This small molecule binds to this protein.
Small molecule (SMILES): CC[C@@H]([C@H](C)O)n1ncn(-c2ccc(N3CCN(c4ccc(OC[C@@H]5CO[C@@](Cn6cncn6)(c6ccc(F)cc6F)C5)cc4)CC3)cc2)c1=O

Sequence of chain 1.A:
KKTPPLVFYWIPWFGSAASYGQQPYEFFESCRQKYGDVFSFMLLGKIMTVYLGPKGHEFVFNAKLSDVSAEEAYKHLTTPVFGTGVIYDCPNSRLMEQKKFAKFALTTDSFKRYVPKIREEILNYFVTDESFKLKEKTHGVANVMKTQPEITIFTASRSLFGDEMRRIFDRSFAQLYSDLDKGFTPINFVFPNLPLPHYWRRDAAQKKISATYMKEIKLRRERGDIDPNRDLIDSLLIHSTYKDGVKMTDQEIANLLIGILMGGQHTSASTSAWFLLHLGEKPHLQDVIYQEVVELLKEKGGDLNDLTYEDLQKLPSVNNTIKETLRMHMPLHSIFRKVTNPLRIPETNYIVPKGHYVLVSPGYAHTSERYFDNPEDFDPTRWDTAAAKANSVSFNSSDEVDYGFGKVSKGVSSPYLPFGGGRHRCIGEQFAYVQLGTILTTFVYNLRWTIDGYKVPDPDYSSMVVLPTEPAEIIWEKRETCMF

Binding-site contacts:
Ligand atom CAI contacts residue PHE191 of chain 1.A at 3.5 Å (hydrophobic).
Ligand atom FAF contacts residue ILE89 of chain 1.A at 3.7 Å.
Ligand atom CAQ contacts residue HEM1 of chain 1.C at 3.0 Å.
Ligand atom C32 contacts residue TYR76 of chain 1.A at 3.7 Å (hydrophobic).
Ligand atom CAZ contacts residue SER465 of chain 1.A at 3.1 Å.
Ligand atom CBB contacts residue LEU79 of chain 1.A at 3.1 Å (hydrophobic).
Ligand atom FAF contacts residue HEM1 of chain 1.C at 3.9 Å.
Ligand atom OBG contacts residue LEU334 of chain 1.A at 3.8 Å.
Ligand atom CAX contacts residue PRO188 of chain 1.A at 3.7 Å (hydrophobic).
Ligand atom CBO contacts residue HEM1 of chain 1.C at 3.4 Å.
Ligand atom CAL contacts residue SER464 of chain 1.A at 3.0 Å.
Ligand atom FAF contacts residue ILE262 of chain 1.A at 3.9 Å.
Ligand atom CAJ contacts residue MET466 of chain 1.A at 3.1 Å (hydrophobic).
Ligand atom CAN contacts residue SER464 of chain 1.A at 2.9 Å.
Ligand atom CAL contacts residue PRO188 of chain 1.A at 3.3 Å (hydrophobic).
Ligand atom NBD contacts residue HEM1 of chain 1.C at 2.1 Å.
Ligand atom CAI contacts residue LEU79 of chain 1.A at 3.8 Å (hydrophobic).
Ligand atom CAY contacts residue TYR22 of chain 1.A at 3.9 Å (hydrophobic).
Ligand atom CAZ contacts residue HIS335 of chain 1.A at 3.3 Å.
Ligand atom CAH contacts residue MET466 of chain 1.A at 3.6 Å (hydrophobic).
Ligand atom CAS contacts residue HEM1 of chain 1.C at 2.9 Å.
Ligand atom CAG contacts residue PHE84 of chain 1.A at 3.9 Å (hydrophobic).
Ligand atom CBQ contacts residue PHE16 of chain 1.A at 3.8 Å (hydrophobic).
Ligand atom CBJ contacts residue HEM1 of chain 1.C at 3.5 Å.
Ligand atom CAH contacts residue LEU334 of chain 1.A at 3.3 Å (hydrophobic).
Ligand atom CAW contacts residue PHE191 of chain 1.A at 3.8 Å (hydrophobic).
Ligand atom OAC contacts residue ALA19 of chain 1.A at 3.5 Å.
Ligand atom CAZ contacts residue TYR463 of chain 1.A at 3.8 Å (hydrophobic).
Ligand atom CAG contacts residue GLY261 of chain 1.A at 3.7 Å.
Ligand atom CAX contacts residue SER465 of chain 1.A at 3.1 Å.
Ligand atom NBE contacts residue GLY265 of chain 1.A at 3.1 Å (h-bond).
Ligand atom CAT contacts residue SER464 of chain 1.A at 3.6 Å.
Ligand atom CAQ contacts residue GLY265 of chain 1.A at 3.2 Å.
Ligand atom CAK contacts residue PHE191 of chain 1.A at 3.1 Å (hydrophobic).
Ligand atom CAW contacts residue PHE338 of chain 1.A at 3.8 Å (hydrophobic).
Ligand atom FAE contacts residue PHE84 of chain 1.A at 3.6 Å.
Ligand atom FAE contacts residue GLY265 of chain 1.A at 3.7 Å.
Ligand atom NBU contacts residue PRO188 of chain 1.A at 3.7 Å.
Ligand atom CAK contacts residue PHE338 of chain 1.A at 3.9 Å (hydrophobic).
Ligand atom FAE contacts residue PHE186 of chain 1.A at 3.6 Å.